This small molecule binds to this protein.
Small molecule (SMILES): CC(=O)N[C@@H]1[C@@H](O)[C@H](O)[C@@H](CO)O[C@H]1O

Sequence of chain 1.A:
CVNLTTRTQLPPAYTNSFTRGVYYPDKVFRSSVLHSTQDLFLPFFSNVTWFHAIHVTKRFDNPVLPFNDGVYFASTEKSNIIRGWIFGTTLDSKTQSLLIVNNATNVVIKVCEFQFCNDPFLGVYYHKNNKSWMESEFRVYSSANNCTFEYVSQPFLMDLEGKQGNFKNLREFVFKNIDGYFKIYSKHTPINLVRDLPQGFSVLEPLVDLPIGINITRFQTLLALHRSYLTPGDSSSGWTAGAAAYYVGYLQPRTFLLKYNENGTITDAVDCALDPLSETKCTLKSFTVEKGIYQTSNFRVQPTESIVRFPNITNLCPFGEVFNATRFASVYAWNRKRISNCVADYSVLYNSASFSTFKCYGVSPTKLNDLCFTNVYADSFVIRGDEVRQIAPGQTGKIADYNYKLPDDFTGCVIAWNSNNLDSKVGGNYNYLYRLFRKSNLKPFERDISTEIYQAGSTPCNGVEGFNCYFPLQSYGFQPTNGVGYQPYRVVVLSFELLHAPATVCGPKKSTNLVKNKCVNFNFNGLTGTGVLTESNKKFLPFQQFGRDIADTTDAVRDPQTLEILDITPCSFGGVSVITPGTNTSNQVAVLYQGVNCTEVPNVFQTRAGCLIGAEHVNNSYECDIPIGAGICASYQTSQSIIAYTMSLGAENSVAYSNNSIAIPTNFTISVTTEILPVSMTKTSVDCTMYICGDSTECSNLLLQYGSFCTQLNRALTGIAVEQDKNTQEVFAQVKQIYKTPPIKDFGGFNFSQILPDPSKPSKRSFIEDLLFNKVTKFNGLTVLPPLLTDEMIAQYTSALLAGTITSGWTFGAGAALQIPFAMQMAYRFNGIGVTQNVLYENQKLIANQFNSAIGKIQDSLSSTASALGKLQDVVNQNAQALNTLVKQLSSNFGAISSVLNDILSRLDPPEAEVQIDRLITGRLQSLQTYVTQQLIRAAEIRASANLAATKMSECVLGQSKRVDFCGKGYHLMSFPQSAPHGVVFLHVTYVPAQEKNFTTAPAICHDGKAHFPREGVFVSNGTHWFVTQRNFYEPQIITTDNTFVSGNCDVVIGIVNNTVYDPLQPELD

Binding-site contacts:
Ligand atom C1 contacts residue ASN1117 of chain 1.A at 1.4 Å.
Ligand atom C7 contacts residue ASN1117 of chain 1.A at 3.4 Å.
Ligand atom C2 contacts residue ASN1117 of chain 1.A at 2.5 Å.
Ligand atom C4 contacts residue ASN1117 of chain 1.A at 4.3 Å.
Ligand atom O5 contacts residue ASN1117 of chain 1.A at 2.4 Å (h-bond).
Ligand atom C3 contacts residue ASN1117 of chain 1.A at 3.8 Å.
Ligand atom O7 contacts residue ASN1117 of chain 1.A at 3.2 Å (h-bond).
Ligand atom C5 contacts residue ASN1117 of chain 1.A at 3.7 Å.
Ligand atom N2 contacts residue ASN1117 of chain 1.A at 3.1 Å (h-bond).